Binding-site contacts:
Ligand atom C2 contacts residue TRP193 of chain 1.A at 3.7 Å (hydrophobic).
Ligand atom N4 contacts residue HIS40 of chain 1.A at 3.5 Å (h-bond).
Ligand atom N2 contacts residue GLY204 of chain 1.A at 3.5 Å.
Ligand atom N1 contacts residue ASP171 of chain 1.A at 2.8 Å (salt-bridge).
Ligand atom N1 contacts residue SER172 of chain 1.A at 3.5 Å (h-bond).
Ligand atom C6 contacts residue CYS173 of chain 1.A at 3.8 Å (hydrophobic).
Ligand atom O1 contacts residue SER192 of chain 1.A at 3.6 Å.
Ligand atom N4 contacts residue SO41 of chain 1.C at 2.8 Å (h-bond).
Ligand atom N3 contacts residue SO41 of chain 1.C at 2.9 Å (h-bond).
Ligand atom O1 contacts residue TRP193 of chain 1.A at 3.5 Å.
Ligand atom C2 contacts residue SER172 of chain 1.A at 3.9 Å.
Ligand atom C3 contacts residue TRP193 of chain 1.A at 3.7 Å (hydrophobic).
Ligand atom C8 contacts residue SO41 of chain 1.C at 3.6 Å.
Ligand atom N1 contacts residue CYS197 of chain 1.A at 3.8 Å.
Ligand atom C7 contacts residue SER172 of chain 1.A at 3.8 Å.
Ligand atom N2 contacts residue ASP171 of chain 1.A at 2.8 Å (salt-bridge).
Ligand atom C14 contacts residue LEU81 of chain 1.A at 3.7 Å (hydrophobic).
Ligand atom C1 contacts residue ASP171 of chain 1.A at 3.6 Å.
Ligand atom C1 contacts residue TRP193 of chain 1.A at 3.9 Å (hydrophobic).
Ligand atom C8 contacts residue SER192 of chain 1.A at 3.7 Å.
Ligand atom C10 contacts residue SO41 of chain 1.C at 3.6 Å.
Ligand atom C5 contacts residue SO41 of chain 1.C at 3.7 Å.
Ligand atom C9 contacts residue SO41 of chain 1.C at 3.5 Å.
Ligand atom C14 contacts residue HIS40 of chain 1.A at 3.6 Å.
Ligand atom N1 contacts residue GLY194 of chain 1.A at 3.8 Å.
Ligand atom C5 contacts residue GLN174 of chain 1.A at 3.9 Å.
Ligand atom C3 contacts residue GLY196 of chain 1.A at 3.4 Å.
Ligand atom C6 contacts residue SER177 of chain 1.A at 3.8 Å.
Ligand atom N1 contacts residue GLY196 of chain 1.A at 2.9 Å (h-bond).
Ligand atom C4 contacts residue GLY194 of chain 1.A at 3.6 Å.
Ligand atom N3 contacts residue SER177 of chain 1.A at 3.7 Å.
Ligand atom C6 contacts residue SO41 of chain 1.C at 3.9 Å.
Ligand atom C4 contacts residue GLN174 of chain 1.A at 3.3 Å.
Ligand atom C13 contacts residue LEU81 of chain 1.A at 3.6 Å (hydrophobic).
Ligand atom C3 contacts residue GLY194 of chain 1.A at 3.4 Å.
Ligand atom C1 contacts residue SER172 of chain 1.A at 3.1 Å.
Ligand atom C9 contacts residue HIS40 of chain 1.A at 3.6 Å.
Ligand atom C1 contacts residue GLY196 of chain 1.A at 3.8 Å.
Ligand atom N2 contacts residue SER172 of chain 1.A at 2.6 Å (h-bond).
Ligand atom C2 contacts residue GLY194 of chain 1.A at 3.8 Å.

A small-molecule ligand and the protein it binds are described below.
Small molecule (SMILES): N=C(N)c1ccc(NC(=O)Nc2ccc(Oc3ccccc3)cc2)cc1

Sequence of chain 1.A:
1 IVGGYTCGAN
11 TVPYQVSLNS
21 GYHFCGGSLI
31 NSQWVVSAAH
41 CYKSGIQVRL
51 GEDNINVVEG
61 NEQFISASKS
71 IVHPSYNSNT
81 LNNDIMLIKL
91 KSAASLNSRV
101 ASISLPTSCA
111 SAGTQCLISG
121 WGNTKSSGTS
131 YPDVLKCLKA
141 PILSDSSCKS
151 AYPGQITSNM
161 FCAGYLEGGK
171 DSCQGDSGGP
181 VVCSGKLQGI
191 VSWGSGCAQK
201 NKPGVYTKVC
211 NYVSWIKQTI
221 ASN